Sequence of chain 26.D:
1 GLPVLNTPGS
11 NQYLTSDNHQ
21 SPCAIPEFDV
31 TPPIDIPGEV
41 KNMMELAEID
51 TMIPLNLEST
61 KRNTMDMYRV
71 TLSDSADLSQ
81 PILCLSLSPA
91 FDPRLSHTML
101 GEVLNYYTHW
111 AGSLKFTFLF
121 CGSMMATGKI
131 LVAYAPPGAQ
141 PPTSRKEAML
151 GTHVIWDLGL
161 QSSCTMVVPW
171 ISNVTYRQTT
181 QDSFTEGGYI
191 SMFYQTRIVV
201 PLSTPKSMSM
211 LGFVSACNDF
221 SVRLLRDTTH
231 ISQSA

Sequence of chain 27.D:
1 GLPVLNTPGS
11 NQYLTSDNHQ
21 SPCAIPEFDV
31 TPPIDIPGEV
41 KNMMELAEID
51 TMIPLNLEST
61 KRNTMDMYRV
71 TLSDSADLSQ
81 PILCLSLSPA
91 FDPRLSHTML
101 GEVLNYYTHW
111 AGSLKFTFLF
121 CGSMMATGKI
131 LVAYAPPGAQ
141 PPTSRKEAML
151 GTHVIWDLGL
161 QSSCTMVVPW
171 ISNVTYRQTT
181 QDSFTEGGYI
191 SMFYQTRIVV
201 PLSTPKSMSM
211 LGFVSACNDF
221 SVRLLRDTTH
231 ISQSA

Binding-site contacts:
Ligand atom C3 contacts residue TYR111 of chain 26.B at 3.2 Å (hydrophobic).
Ligand atom C6B contacts residue PHE133 of chain 26.B at 3.5 Å (hydrophobic).
Ligand atom C5 contacts residue TYR111 of chain 26.B at 3.8 Å (hydrophobic).
Ligand atom C31 contacts residue TYR111 of chain 26.B at 3.7 Å (hydrophobic).
Ligand atom N2 contacts residue TYR111 of chain 26.B at 3.1 Å.
Ligand atom C3 contacts residue PHE237 of chain 26.B at 3.7 Å (hydrophobic).
Ligand atom C7C contacts residue TYR158 of chain 26.B at 3.8 Å (hydrophobic).
Ligand atom C5C contacts residue VAL195 of chain 26.B at 3.8 Å (hydrophobic).
Ligand atom N3A contacts residue TYR158 of chain 26.B at 3.7 Å.
Ligand atom O1A contacts residue PHE135 of chain 26.B at 3.8 Å.
Ligand atom C4C contacts residue PHE237 of chain 26.B at 3.6 Å (hydrophobic).
Ligand atom C2A contacts residue TYR158 of chain 26.B at 3.9 Å (hydrophobic).
Ligand atom O1B contacts residue ILE109 of chain 26.B at 3.8 Å.
Ligand atom C4A contacts residue ILE182 of chain 26.B at 3.9 Å (hydrophobic).
Ligand atom C4B contacts residue ILE193 of chain 26.B at 3.8 Å (hydrophobic).
Ligand atom C2B contacts residue VAL195 of chain 26.B at 3.9 Å (hydrophobic).
Ligand atom C4 contacts residue PHE237 of chain 26.B at 3.1 Å (hydrophobic).
Ligand atom C5B contacts residue LEU240 of chain 26.B at 3.5 Å (hydrophobic).
Ligand atom C5B contacts residue ILE193 of chain 26.B at 3.9 Å (hydrophobic).
Ligand atom C5A contacts residue ILE156 of chain 26.B at 3.2 Å (hydrophobic).
Ligand atom C31 contacts residue PHE237 of chain 26.B at 3.8 Å (hydrophobic).
Ligand atom O1 contacts residue TYR204 of chain 26.B at 3.6 Å.
Ligand atom C5A contacts residue ILE182 of chain 26.B at 3.5 Å (hydrophobic).
Ligand atom C6C contacts residue VAL198 of chain 26.B at 3.9 Å (hydrophobic).
Ligand atom C4A contacts residue SER181 of chain 26.B at 3.8 Å.
Ligand atom C4C contacts residue VAL198 of chain 26.B at 3.8 Å (hydrophobic).
Ligand atom C3B contacts residue TYR158 of chain 26.B at 3.4 Å (hydrophobic).
Ligand atom C2A contacts residue ILE193 of chain 26.B at 3.9 Å (hydrophobic).
Ligand atom O1B contacts residue PHE133 of chain 26.B at 3.9 Å.
Ligand atom C6C contacts residue PHE237 of chain 26.B at 3.9 Å (hydrophobic).
Ligand atom C2B contacts residue TYR158 of chain 26.B at 3.5 Å (hydrophobic).
Ligand atom N3A contacts residue ALA24 of chain 26.D at 3.9 Å.
Ligand atom C4 contacts residue TYR111 of chain 26.B at 3.6 Å (hydrophobic).
Ligand atom C4A contacts residue PRO180 of chain 26.B at 3.3 Å (hydrophobic).
Ligand atom C2C contacts residue PHE237 of chain 26.B at 3.8 Å (hydrophobic).
Ligand atom N2 contacts residue TYR204 of chain 26.B at 3.8 Å.
Ligand atom C4B contacts residue TYR158 of chain 26.B at 3.8 Å (hydrophobic).
Ligand atom O1 contacts residue PHE129 of chain 26.B at 3.8 Å.
Ligand atom O1 contacts residue TYR111 of chain 26.B at 3.5 Å.
Ligand atom N3A contacts residue PRO180 of chain 26.B at 3.7 Å.

Sequence of chain 26.B:
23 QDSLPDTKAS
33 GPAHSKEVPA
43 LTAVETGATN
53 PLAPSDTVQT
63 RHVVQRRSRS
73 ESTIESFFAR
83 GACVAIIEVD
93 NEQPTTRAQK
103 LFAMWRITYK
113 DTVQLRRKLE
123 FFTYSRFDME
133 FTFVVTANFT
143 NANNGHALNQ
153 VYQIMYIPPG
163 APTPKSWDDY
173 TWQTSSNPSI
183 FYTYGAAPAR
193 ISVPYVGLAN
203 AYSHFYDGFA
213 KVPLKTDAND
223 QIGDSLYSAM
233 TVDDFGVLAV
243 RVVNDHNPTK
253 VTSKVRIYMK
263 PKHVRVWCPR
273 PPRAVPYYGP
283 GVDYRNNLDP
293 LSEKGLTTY

The small molecule below binds the protein below.
Small molecule (SMILES): Cc1cc(CCCCCCCOc2ccc(C3=NCCO3)cc2)on1